Sequence of chain 1.A:
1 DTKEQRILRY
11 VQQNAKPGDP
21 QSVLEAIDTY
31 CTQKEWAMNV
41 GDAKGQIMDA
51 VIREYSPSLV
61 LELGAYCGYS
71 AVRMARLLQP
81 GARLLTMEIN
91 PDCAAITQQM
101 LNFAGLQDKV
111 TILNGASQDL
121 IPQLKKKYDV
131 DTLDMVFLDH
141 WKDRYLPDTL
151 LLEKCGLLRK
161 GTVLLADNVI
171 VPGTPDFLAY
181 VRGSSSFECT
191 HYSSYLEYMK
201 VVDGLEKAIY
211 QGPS

Binding-site contacts:
Ligand atom C11 contacts residue SER117 of chain 1.A at 4.0 Å.
Ligand atom C4 contacts residue HIS140 of chain 1.A at 4.0 Å.
Ligand atom C6 contacts residue ILE89 of chain 1.A at 3.9 Å (hydrophobic).
Ligand atom C13 contacts residue TYR66 of chain 1.A at 3.6 Å (hydrophobic).
Ligand atom C1 contacts residue HIS140 of chain 1.A at 3.8 Å.
Ligand atom C11 contacts residue GLN118 of chain 1.A at 3.5 Å.
Ligand atom C12 contacts residue TRP141 of chain 1.A at 3.5 Å (hydrophobic).
Ligand atom C3 contacts residue HIS140 of chain 1.A at 3.8 Å.
Ligand atom N14 contacts residue GLY64 of chain 1.A at 3.6 Å.
Ligand atom C16 contacts residue ARG144 of chain 1.A at 4.0 Å.
Ligand atom N8 contacts residue GLU88 of chain 1.A at 3.4 Å (salt-bridge).
Ligand atom C4 contacts residue ILE89 of chain 1.A at 4.0 Å (hydrophobic).
Ligand atom C15 contacts residue TRP141 of chain 1.A at 4.0 Å (hydrophobic).
Ligand atom N14 contacts residue GLU88 of chain 1.A at 2.8 Å (salt-bridge).
Ligand atom C11 contacts residue ILE89 of chain 1.A at 3.9 Å (hydrophobic).
Ligand atom C10 contacts residue GLU88 of chain 1.A at 3.9 Å.
Ligand atom N8 contacts residue GLY64 of chain 1.A at 3.8 Å.
Ligand atom C5 contacts residue ILE89 of chain 1.A at 3.9 Å (hydrophobic).
Ligand atom C1 contacts residue ILE89 of chain 1.A at 3.6 Å (hydrophobic).
Ligand atom C10 contacts residue MET87 of chain 1.A at 3.4 Å (hydrophobic).
Ligand atom C10 contacts residue SER117 of chain 1.A at 4.0 Å.
Ligand atom N9 contacts residue SER117 of chain 1.A at 3.0 Å (h-bond).
Ligand atom C10 contacts residue GLY64 of chain 1.A at 4.0 Å.
Ligand atom C6 contacts residue TRP141 of chain 1.A at 3.8 Å (hydrophobic).
Ligand atom C10 contacts residue ILE89 of chain 1.A at 4.0 Å (hydrophobic).
Ligand atom C5 contacts residue SER117 of chain 1.A at 3.9 Å.
Ligand atom C15 contacts residue ILE89 of chain 1.A at 4.0 Å (hydrophobic).
Ligand atom N2 contacts residue ILE89 of chain 1.A at 3.9 Å.
Ligand atom N9 contacts residue ALA116 of chain 1.A at 3.6 Å.
Ligand atom C7 contacts residue HIS140 of chain 1.A at 3.6 Å.
Ligand atom N14 contacts residue ILE89 of chain 1.A at 3.9 Å.
Ligand atom C13 contacts residue GLU88 of chain 1.A at 3.9 Å.
Ligand atom N9 contacts residue HIS140 of chain 1.A at 4.0 Å.
Ligand atom C11 contacts residue ARG144 of chain 1.A at 3.9 Å.
Ligand atom N8 contacts residue ILE89 of chain 1.A at 3.1 Å (h-bond).
Ligand atom C3 contacts residue ILE89 of chain 1.A at 3.6 Å (hydrophobic).
Ligand atom C13 contacts residue GLY64 of chain 1.A at 3.9 Å.
Ligand atom C10 contacts residue GLY115 of chain 1.A at 3.8 Å.
Ligand atom C12 contacts residue ILE89 of chain 1.A at 4.0 Å (hydrophobic).
Ligand atom C4 contacts residue SER117 of chain 1.A at 3.9 Å.

The protein below binds the small molecule below.
Small molecule (SMILES): Cc1ccn2c(-c3ccn[nH]3)c(C)nc2c1